Sequence of chain 2.B:
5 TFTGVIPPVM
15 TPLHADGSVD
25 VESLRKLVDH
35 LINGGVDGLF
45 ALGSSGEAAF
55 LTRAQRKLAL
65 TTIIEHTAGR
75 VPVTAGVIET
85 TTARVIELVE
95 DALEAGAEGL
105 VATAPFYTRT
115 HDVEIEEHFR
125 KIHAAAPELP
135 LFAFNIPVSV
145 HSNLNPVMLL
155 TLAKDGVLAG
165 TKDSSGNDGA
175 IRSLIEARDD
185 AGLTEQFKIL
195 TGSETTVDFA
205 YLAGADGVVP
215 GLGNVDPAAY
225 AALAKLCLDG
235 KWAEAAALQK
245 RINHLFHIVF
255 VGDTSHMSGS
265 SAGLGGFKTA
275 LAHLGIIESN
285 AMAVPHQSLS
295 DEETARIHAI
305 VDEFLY

This protein binds this small molecule.
Small molecule (SMILES): CC(=O)C(=O)O

Binding-site contacts:
Ligand atom CB contacts residue PRO12 of chain 2.B at 4.3 Å (hydrophobic).
Ligand atom O contacts residue PRO12 of chain 2.B at 3.5 Å.
Ligand atom C contacts residue SER48 of chain 2.B at 4.0 Å.
Ligand atom CA contacts residue PRO12 of chain 2.B at 4.0 Å (hydrophobic).
Ligand atom OXT contacts residue PHE44 of chain 2.B at 4.4 Å.
Ligand atom C contacts residue PHE138 of chain 2.B at 4.4 Å (hydrophobic).
Ligand atom CB contacts residue VAL213 of chain 2.B at 3.3 Å (hydrophobic).
Ligand atom CA contacts residue SER168 of chain 2.B at 4.2 Å.
Ligand atom CA contacts residue VAL213 of chain 2.B at 4.0 Å (hydrophobic).
Ligand atom O contacts residue GOL1 of chain 2.O at 3.5 Å (h-bond).
Ligand atom OXT contacts residue PHE138 of chain 2.B at 4.4 Å.
Ligand atom OXT contacts residue PRO12 of chain 2.B at 3.5 Å.
Ligand atom O contacts residue SER49 of chain 2.B at 2.5 Å (h-bond).
Ligand atom OXT contacts residue GLY47 of chain 2.B at 3.7 Å.
Ligand atom OXT contacts residue SER48 of chain 2.B at 2.9 Å (h-bond).
Ligand atom CB contacts residue SER168 of chain 2.B at 3.5 Å.
Ligand atom CA contacts residue PHE44 of chain 2.B at 4.3 Å (hydrophobic).
Ligand atom C contacts residue SER49 of chain 2.B at 3.5 Å.
Ligand atom OXT contacts residue SER49 of chain 2.B at 2.9 Å (h-bond).
Ligand atom CB contacts residue GLY196 of chain 2.B at 4.1 Å.
Ligand atom O contacts residue SER48 of chain 2.B at 4.3 Å.
Ligand atom C contacts residue PRO12 of chain 2.B at 3.5 Å (hydrophobic).
Ligand atom CA contacts residue PHE138 of chain 2.B at 3.8 Å (hydrophobic).